A protein and the small-molecule ligand that binds it are described below.
Small molecule (SMILES): CC(=O)N[C@@H]1[C@@H](O)[C@H](O)[C@@H](CO)O[C@H]1O

Binding-site contacts:
Ligand atom C5 contacts residue MET151 of chain 1.B at 4.1 Å (hydrophobic).
Ligand atom C4 contacts residue ASN154 of chain 1.B at 4.2 Å.
Ligand atom C5 contacts residue ASN154 of chain 1.B at 3.7 Å.
Ligand atom O7 contacts residue ASN154 of chain 1.B at 4.3 Å.
Ligand atom C3 contacts residue ASN154 of chain 1.B at 3.9 Å.
Ligand atom O3 contacts residue MET151 of chain 1.B at 4.2 Å.
Ligand atom C8 contacts residue ASN154 of chain 1.B at 3.0 Å.
Ligand atom C2 contacts residue MET151 of chain 1.B at 4.0 Å (hydrophobic).
Ligand atom N2 contacts residue ASN154 of chain 1.B at 2.9 Å.
Ligand atom O4 contacts residue MET151 of chain 1.B at 4.4 Å.
Ligand atom O5 contacts residue MET151 of chain 1.B at 3.7 Å.
Ligand atom C3 contacts residue MET151 of chain 1.B at 4.1 Å (hydrophobic).
Ligand atom C1 contacts residue ASN154 of chain 1.B at 1.4 Å.
Ligand atom C1 contacts residue MET151 of chain 1.B at 4.2 Å (hydrophobic).
Ligand atom C2 contacts residue ASN154 of chain 1.B at 2.5 Å.
Ligand atom C7 contacts residue ASN154 of chain 1.B at 3.4 Å.
Ligand atom C4 contacts residue MET151 of chain 1.B at 3.5 Å (hydrophobic).
Ligand atom O5 contacts residue ASN154 of chain 1.B at 2.4 Å (h-bond).

Sequence of chain 1.B:
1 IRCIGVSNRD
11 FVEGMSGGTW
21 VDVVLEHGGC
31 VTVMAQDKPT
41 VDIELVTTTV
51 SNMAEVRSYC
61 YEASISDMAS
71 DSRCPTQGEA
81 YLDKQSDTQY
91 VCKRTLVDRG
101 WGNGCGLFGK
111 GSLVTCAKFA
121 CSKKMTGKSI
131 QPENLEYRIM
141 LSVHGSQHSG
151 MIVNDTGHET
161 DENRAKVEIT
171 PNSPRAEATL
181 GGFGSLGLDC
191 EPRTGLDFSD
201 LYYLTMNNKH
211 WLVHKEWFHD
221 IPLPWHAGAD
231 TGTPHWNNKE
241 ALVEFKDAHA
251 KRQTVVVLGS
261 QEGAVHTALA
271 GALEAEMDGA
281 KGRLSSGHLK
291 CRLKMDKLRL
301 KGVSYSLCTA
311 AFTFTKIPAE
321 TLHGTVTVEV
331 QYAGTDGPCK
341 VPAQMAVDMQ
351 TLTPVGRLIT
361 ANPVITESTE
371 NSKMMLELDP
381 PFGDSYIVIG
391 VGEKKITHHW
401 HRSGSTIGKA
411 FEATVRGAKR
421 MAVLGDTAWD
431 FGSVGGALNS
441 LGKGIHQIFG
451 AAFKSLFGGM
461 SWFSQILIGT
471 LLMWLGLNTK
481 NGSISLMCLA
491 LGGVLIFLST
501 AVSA